The protein below binds the small molecule below.
Small molecule (SMILES): CC(=O)N[C@@H]1[C@@H](O)[C@H](O)[C@@H](CO)O[C@H]1O

Sequence of chain 1.D:
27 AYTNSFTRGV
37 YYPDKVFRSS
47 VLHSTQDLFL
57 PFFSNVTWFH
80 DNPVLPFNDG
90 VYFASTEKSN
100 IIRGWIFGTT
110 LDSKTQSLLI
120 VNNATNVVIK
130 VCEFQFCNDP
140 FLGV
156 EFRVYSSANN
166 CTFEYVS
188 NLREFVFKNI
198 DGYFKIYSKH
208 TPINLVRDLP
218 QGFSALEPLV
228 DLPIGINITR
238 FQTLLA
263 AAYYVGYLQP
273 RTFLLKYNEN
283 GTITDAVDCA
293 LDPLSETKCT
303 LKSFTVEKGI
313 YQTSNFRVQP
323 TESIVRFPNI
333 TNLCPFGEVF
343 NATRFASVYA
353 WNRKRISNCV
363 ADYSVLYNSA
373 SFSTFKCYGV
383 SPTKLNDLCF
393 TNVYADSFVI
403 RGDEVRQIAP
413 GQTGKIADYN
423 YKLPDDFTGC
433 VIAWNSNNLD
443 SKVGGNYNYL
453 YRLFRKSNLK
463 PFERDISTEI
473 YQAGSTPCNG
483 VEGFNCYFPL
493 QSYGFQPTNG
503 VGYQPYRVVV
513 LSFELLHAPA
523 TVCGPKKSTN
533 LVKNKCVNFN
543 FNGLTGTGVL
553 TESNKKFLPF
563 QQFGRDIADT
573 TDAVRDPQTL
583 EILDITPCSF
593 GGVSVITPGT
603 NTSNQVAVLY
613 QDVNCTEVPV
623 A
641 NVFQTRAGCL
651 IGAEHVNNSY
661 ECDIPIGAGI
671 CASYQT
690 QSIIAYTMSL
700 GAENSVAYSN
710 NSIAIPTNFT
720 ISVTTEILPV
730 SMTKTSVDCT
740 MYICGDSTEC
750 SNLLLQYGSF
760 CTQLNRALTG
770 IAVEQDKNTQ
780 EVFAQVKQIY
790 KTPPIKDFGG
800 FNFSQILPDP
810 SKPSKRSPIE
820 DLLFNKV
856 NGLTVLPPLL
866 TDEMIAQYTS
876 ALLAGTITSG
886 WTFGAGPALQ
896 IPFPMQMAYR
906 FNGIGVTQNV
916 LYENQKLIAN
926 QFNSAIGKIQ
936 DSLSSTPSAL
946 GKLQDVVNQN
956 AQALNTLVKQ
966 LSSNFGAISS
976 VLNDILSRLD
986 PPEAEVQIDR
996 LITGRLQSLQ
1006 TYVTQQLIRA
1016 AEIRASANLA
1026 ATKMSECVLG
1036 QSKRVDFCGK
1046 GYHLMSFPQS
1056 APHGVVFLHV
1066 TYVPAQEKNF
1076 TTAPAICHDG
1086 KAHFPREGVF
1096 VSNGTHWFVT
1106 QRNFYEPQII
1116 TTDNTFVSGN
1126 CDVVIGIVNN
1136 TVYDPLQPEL

Binding-site contacts:
Ligand atom C7 contacts residue ASN1134 of chain 1.D at 3.1 Å.
Ligand atom C3 contacts residue ASN1134 of chain 1.D at 3.9 Å.
Ligand atom C2 contacts residue ASN1134 of chain 1.D at 2.6 Å.
Ligand atom O5 contacts residue ASN1134 of chain 1.D at 2.3 Å (h-bond).
Ligand atom C5 contacts residue ASN1134 of chain 1.D at 3.7 Å.
Ligand atom O7 contacts residue ASN1134 of chain 1.D at 3.3 Å (h-bond).
Ligand atom C1 contacts residue ASN1134 of chain 1.D at 1.5 Å.
Ligand atom C8 contacts residue ASN1134 of chain 1.D at 4.0 Å.
Ligand atom C4 contacts residue ASN1134 of chain 1.D at 4.3 Å.
Ligand atom N2 contacts residue ASN1134 of chain 1.D at 2.8 Å (h-bond).